Binding-site contacts:
Ligand atom N9 contacts residue ILE216 of chain 1.B at 3.5 Å.
Ligand atom C3 contacts residue ILE216 of chain 1.B at 3.8 Å (hydrophobic).
Ligand atom C1 contacts residue ILE216 of chain 1.B at 3.9 Å (hydrophobic).
Ligand atom C23 contacts residue ILE216 of chain 1.B at 4.0 Å (hydrophobic).
Ligand atom C3 contacts residue PHE54 of chain 1.B at 3.7 Å (hydrophobic).
Ligand atom N2 contacts residue PRO83 of chain 1.B at 4.2 Å.
Ligand atom C13 contacts residue GLY104 of chain 1.B at 4.2 Å.
Ligand atom N4 contacts residue ILE102 of chain 1.B at 3.1 Å (h-bond).
Ligand atom N4 contacts residue ALA101 of chain 1.B at 3.6 Å.
Ligand atom C24 contacts residue PHE54 of chain 1.B at 3.8 Å (hydrophobic).
Ligand atom C11 contacts residue PHE54 of chain 1.B at 4.1 Å (hydrophobic).
Ligand atom C25 contacts residue ILE41 of chain 1.B at 3.7 Å (hydrophobic).
Ligand atom N25 contacts residue PHE54 of chain 1.B at 3.8 Å.
Ligand atom C6 contacts residue ILE216 of chain 1.B at 3.8 Å (hydrophobic).
Ligand atom C23 contacts residue ASP217 of chain 1.B at 3.5 Å.
Ligand atom C6 contacts residue PHE54 of chain 1.B at 3.4 Å (hydrophobic).
Ligand atom C1 contacts residue PHE54 of chain 1.B at 3.7 Å (hydrophobic).
Ligand atom C15 contacts residue THR106 of chain 1.B at 4.2 Å.
Ligand atom C8 contacts residue PHE54 of chain 1.B at 3.8 Å (hydrophobic).
Ligand atom N25 contacts residue ILE102 of chain 1.B at 2.9 Å (h-bond).
Ligand atom C5 contacts residue PHE54 of chain 1.B at 3.4 Å (hydrophobic).
Ligand atom C3 contacts residue PRO83 of chain 1.B at 3.6 Å (hydrophobic).
Ligand atom N2 contacts residue PHE54 of chain 1.B at 3.7 Å.
Ligand atom C3 contacts residue ALA101 of chain 1.B at 4.1 Å (hydrophobic).
Ligand atom C8 contacts residue ILE216 of chain 1.B at 3.5 Å (hydrophobic).
Ligand atom C12 contacts residue ILE206 of chain 1.B at 4.1 Å (hydrophobic).
Ligand atom N4 contacts residue PHE54 of chain 1.B at 3.7 Å.
Ligand atom C11 contacts residue ILE216 of chain 1.B at 4.1 Å (hydrophobic).
Ligand atom C5 contacts residue ILE102 of chain 1.B at 3.8 Å (hydrophobic).
Ligand atom N10 contacts residue ILE216 of chain 1.B at 3.7 Å.
Ligand atom C3 contacts residue ILE102 of chain 1.B at 4.0 Å (hydrophobic).
Ligand atom CL contacts residue THR106 of chain 1.B at 3.8 Å.
Ligand atom C24 contacts residue ILE41 of chain 1.B at 4.1 Å (hydrophobic).
Ligand atom C5 contacts residue ILE216 of chain 1.B at 4.0 Å (hydrophobic).
Ligand atom N4 contacts residue THR100 of chain 1.B at 4.2 Å.
Ligand atom CL contacts residue GLN109 of chain 1.B at 3.1 Å.
Ligand atom N4 contacts residue ILE216 of chain 1.B at 3.9 Å.
Ligand atom C14 contacts residue THR106 of chain 1.B at 3.8 Å.
Ligand atom C3 contacts residue THR100 of chain 1.B at 3.9 Å.
Ligand atom N2 contacts residue ILE216 of chain 1.B at 3.9 Å.

Sequence of chain 1.B:
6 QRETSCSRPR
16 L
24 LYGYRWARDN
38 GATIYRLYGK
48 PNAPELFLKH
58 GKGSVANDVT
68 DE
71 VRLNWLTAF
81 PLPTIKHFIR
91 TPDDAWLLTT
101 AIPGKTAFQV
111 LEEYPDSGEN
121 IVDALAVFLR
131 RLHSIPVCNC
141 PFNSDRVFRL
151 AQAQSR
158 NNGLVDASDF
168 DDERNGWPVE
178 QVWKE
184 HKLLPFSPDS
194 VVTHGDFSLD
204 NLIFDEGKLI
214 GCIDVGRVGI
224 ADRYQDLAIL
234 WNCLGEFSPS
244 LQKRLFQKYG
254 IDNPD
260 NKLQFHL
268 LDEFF

This protein binds this small molecule.
Small molecule (SMILES): CC(C)(C)n1[nH+]c(-c2ccc(Cl)cc2)c2c(N)ncnc21